Sequence of chain 54.E:
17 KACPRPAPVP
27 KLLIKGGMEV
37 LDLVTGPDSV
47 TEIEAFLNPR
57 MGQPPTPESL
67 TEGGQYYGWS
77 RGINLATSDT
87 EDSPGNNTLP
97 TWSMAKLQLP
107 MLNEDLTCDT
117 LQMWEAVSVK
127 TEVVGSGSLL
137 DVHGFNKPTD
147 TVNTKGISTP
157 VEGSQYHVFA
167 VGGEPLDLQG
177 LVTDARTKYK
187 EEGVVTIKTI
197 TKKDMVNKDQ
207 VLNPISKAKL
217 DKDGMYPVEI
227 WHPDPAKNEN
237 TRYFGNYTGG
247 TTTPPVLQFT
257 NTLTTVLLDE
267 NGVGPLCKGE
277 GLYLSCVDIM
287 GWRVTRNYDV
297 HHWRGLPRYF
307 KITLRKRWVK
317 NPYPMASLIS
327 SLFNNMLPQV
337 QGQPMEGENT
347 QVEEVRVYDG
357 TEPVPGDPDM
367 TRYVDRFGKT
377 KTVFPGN

The protein below binds the small molecule below.
Small molecule (SMILES): CC(=O)N[C@H]1[C@H]([C@H](O)[C@H](O)CO)O[C@@](O[C@H]2[C@@H](O)[C@@H](CO)O[C@@H](O[C@H]3[C@H](O)[C@@H](O)[C@H](O)O[C@@H]3CO)[C@@H]2O)(C(=O)O)C[C@@H]1O

Binding-site contacts:
Ligand atom C2 contacts residue ARG77 of chain 54.D at 4.0 Å.
Ligand atom C4 contacts residue ARG77 of chain 54.D at 4.1 Å.
Ligand atom O1A contacts residue ARG77 of chain 54.D at 2.8 Å (salt-bridge).
Ligand atom O1A contacts residue TYR72 of chain 54.D at 3.3 Å.
Ligand atom C3 contacts residue VAL296 of chain 54.D at 3.5 Å (hydrophobic).
Ligand atom C6 contacts residue TYR72 of chain 54.D at 3.8 Å (hydrophobic).
Ligand atom C4 contacts residue TYR72 of chain 54.D at 3.4 Å (hydrophobic).
Ligand atom O10 contacts residue THR291 of chain 54.D at 3.8 Å.
Ligand atom C3 contacts residue HIS298 of chain 54.D at 3.9 Å.
Ligand atom O3 contacts residue ASN80 of chain 54.D at 3.8 Å.
Ligand atom C3 contacts residue GLY78 of chain 54.D at 4.0 Å.
Ligand atom O6 contacts residue ASN93 of chain 54.D at 3.4 Å (h-bond).
Ligand atom C6 contacts residue ASN93 of chain 54.D at 3.2 Å.
Ligand atom O8 contacts residue ARG77 of chain 54.D at 3.6 Å.
Ligand atom C6 contacts residue THR94 of chain 54.D at 4.2 Å.
Ligand atom O4 contacts residue HIS298 of chain 54.D at 2.6 Å (h-bond).
Ligand atom O1B contacts residue TYR72 of chain 54.D at 4.0 Å.
Ligand atom N5 contacts residue TYR72 of chain 54.D at 3.0 Å (h-bond).
Ligand atom C10 contacts residue TYR72 of chain 54.D at 3.8 Å (hydrophobic).
Ligand atom O4 contacts residue ARG77 of chain 54.D at 4.3 Å.
Ligand atom C4 contacts residue HIS298 of chain 54.D at 3.7 Å.
Ligand atom O4 contacts residue ILE79 of chain 54.D at 4.2 Å.
Ligand atom C4 contacts residue VAL296 of chain 54.D at 4.2 Å (hydrophobic).
Ligand atom O4 contacts residue GLY78 of chain 54.D at 3.1 Å (h-bond).
Ligand atom C4 contacts residue GLY78 of chain 54.D at 3.8 Å.
Ligand atom O3 contacts residue ARG77 of chain 54.D at 4.3 Å.
Ligand atom O3 contacts residue VAL296 of chain 54.D at 4.3 Å.
Ligand atom O4 contacts residue THR291 of chain 54.D at 4.0 Å.
Ligand atom O1A contacts residue GLY78 of chain 54.D at 4.1 Å.
Ligand atom O8 contacts residue TYR72 of chain 54.D at 3.7 Å.
Ligand atom C11 contacts residue ASP85 of chain 54.E at 3.6 Å.
Ligand atom C3 contacts residue ARG77 of chain 54.D at 3.4 Å.
Ligand atom O3 contacts residue GLY78 of chain 54.D at 3.8 Å.
Ligand atom C11 contacts residue TYR72 of chain 54.D at 4.0 Å (hydrophobic).
Ligand atom C5 contacts residue TYR72 of chain 54.D at 3.6 Å (hydrophobic).
Ligand atom C1 contacts residue ARG77 of chain 54.D at 3.4 Å.
Ligand atom O1B contacts residue ARG77 of chain 54.D at 2.8 Å (salt-bridge).
Ligand atom C1 contacts residue TYR72 of chain 54.D at 3.8 Å (hydrophobic).
Ligand atom O4 contacts residue VAL296 of chain 54.D at 4.0 Å.
Ligand atom O4 contacts residue TYR72 of chain 54.D at 3.9 Å.

Sequence of chain 54.D:
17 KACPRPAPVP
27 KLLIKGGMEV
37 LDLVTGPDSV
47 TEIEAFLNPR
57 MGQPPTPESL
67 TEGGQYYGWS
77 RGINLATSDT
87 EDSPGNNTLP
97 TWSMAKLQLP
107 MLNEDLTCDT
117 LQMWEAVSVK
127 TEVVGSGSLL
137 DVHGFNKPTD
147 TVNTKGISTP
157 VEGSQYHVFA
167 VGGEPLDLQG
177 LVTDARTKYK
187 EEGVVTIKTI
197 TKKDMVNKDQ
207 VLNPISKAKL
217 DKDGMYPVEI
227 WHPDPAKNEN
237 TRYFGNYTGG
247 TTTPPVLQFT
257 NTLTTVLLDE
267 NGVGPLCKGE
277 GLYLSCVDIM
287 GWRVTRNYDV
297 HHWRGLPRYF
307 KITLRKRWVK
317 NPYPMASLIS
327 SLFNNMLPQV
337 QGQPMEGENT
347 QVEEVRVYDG